Sequence of chain 2.A:
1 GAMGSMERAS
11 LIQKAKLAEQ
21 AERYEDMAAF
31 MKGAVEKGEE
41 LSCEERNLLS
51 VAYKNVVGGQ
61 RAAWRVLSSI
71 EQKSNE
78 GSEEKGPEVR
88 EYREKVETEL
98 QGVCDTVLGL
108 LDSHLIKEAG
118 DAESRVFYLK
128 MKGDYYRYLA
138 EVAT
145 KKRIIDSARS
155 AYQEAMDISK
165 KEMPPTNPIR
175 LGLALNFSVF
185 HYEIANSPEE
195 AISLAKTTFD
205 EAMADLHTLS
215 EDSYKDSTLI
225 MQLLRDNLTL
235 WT

Binding-site contacts:
Ligand atom C contacts residue ASN231 of chain 2.A at 3.8 Å.
Ligand atom O2P contacts residue ARG134 of chain 2.A at 2.9 Å (salt-bridge).
Ligand atom O contacts residue LEU179 of chain 2.A at 3.9 Å.
Ligand atom OG contacts residue LEU179 of chain 2.A at 3.8 Å.
Ligand atom O1P contacts residue ARG61 of chain 2.A at 3.0 Å (salt-bridge).
Ligand atom P contacts residue ARG61 of chain 2.A at 3.7 Å.
Ligand atom CA contacts residue ASN180 of chain 2.A at 3.5 Å.
Ligand atom N contacts residue GLU187 of chain 2.A at 3.9 Å.
Ligand atom OG contacts residue LYS127 of chain 2.A at 3.8 Å.
Ligand atom N contacts residue ASN231 of chain 2.A at 2.8 Å (h-bond).
Ligand atom CB contacts residue GLU187 of chain 2.A at 3.4 Å.
Ligand atom CB contacts residue ASN180 of chain 2.A at 3.5 Å.
Ligand atom CD contacts residue LEU227 of chain 2.A at 3.9 Å (hydrophobic).
Ligand atom NH2 contacts residue LEU227 of chain 2.A at 3.8 Å.
Ligand atom CA contacts residue LEU179 of chain 2.A at 3.6 Å (hydrophobic).
Ligand atom N contacts residue LEU179 of chain 2.A at 3.4 Å.
Ligand atom CA contacts residue ASN180 of chain 2.A at 3.6 Å.
Ligand atom O contacts residue VAL183 of chain 2.A at 3.3 Å.
Ligand atom C contacts residue ASN180 of chain 2.A at 3.6 Å.
Ligand atom O3P contacts residue ARG61 of chain 2.A at 3.0 Å (salt-bridge).
Ligand atom N contacts residue LEU234 of chain 2.A at 3.8 Å.
Ligand atom O3P contacts residue ARG134 of chain 2.A at 2.8 Å (salt-bridge).
Ligand atom CB contacts residue ASN180 of chain 2.A at 3.3 Å.
Ligand atom CA contacts residue ASN231 of chain 2.A at 3.5 Å.
Ligand atom CB contacts residue ASN231 of chain 2.A at 3.7 Å.
Ligand atom P contacts residue ARG134 of chain 2.A at 3.8 Å.
Ligand atom CZ contacts residue LEU227 of chain 2.A at 3.6 Å (hydrophobic).
Ligand atom C contacts residue LEU179 of chain 2.A at 3.5 Å (hydrophobic).
Ligand atom CA contacts residue ASN231 of chain 2.A at 3.7 Å.
Ligand atom O2P contacts residue TYR135 of chain 2.A at 2.7 Å (h-bond).
Ligand atom OG contacts residue GLY176 of chain 2.A at 2.9 Å (h-bond).
Ligand atom O contacts residue ASN231 of chain 2.A at 2.8 Å (h-bond).
Ligand atom OG contacts residue TYR186 of chain 2.A at 3.9 Å.
Ligand atom C contacts residue ASN231 of chain 2.A at 3.6 Å.
Ligand atom OG contacts residue TRP235 of chain 2.A at 2.9 Å (h-bond).
Ligand atom N contacts residue ASN180 of chain 2.A at 2.8 Å (h-bond).
Ligand atom O contacts residue LEU179 of chain 2.A at 3.6 Å.
Ligand atom OG contacts residue GLU187 of chain 2.A at 2.6 Å (salt-bridge).
Ligand atom OG contacts residue ASN180 of chain 2.A at 3.0 Å (h-bond).
Ligand atom NH1 contacts residue LEU227 of chain 2.A at 3.7 Å.

This small molecule binds to this protein.
Small molecule (SMILES): NC(=[NH2+])NCCC[C@H](NC(=O)[C@@H](N)CO)C(=O)N[C@@H](COP(=O)(O)O)C(=O)N[C@@H](CO)C(=O)N1CCC[C@H]1C=O